Binding-site contacts:
Ligand atom O1A contacts residue ASN272 of chain 5.E at 3.6 Å.
Ligand atom C11 contacts residue THR276 of chain 5.E at 3.4 Å.
Ligand atom C8 contacts residue GLN278 of chain 5.E at 3.7 Å.
Ligand atom O7 contacts residue LEU62 of chain 5.E at 3.3 Å.
Ligand atom C1 contacts residue LYS68 of chain 5.E at 3.8 Å.
Ligand atom N5 contacts residue ASN272 of chain 5.E at 3.2 Å (h-bond).
Ligand atom O9 contacts residue LEU67 of chain 5.E at 3.1 Å.
Ligand atom C9 contacts residue LEU67 of chain 5.E at 4.0 Å (hydrophobic).
Ligand atom C11 contacts residue HIS138 of chain 5.D at 3.5 Å.
Ligand atom C10 contacts residue GLN278 of chain 5.E at 4.0 Å.
Ligand atom C10 contacts residue ASN272 of chain 5.E at 3.9 Å.
Ligand atom O9 contacts residue LYS68 of chain 5.E at 2.9 Å (salt-bridge).
Ligand atom O1B contacts residue SER274 of chain 5.E at 3.3 Å (h-bond).
Ligand atom O8 contacts residue GLN278 of chain 5.E at 3.5 Å (h-bond).
Ligand atom O8 contacts residue LYS68 of chain 5.E at 3.3 Å.
Ligand atom O1A contacts residue THR276 of chain 5.E at 2.6 Å (h-bond).
Ligand atom N5 contacts residue LEU62 of chain 5.E at 3.9 Å.
Ligand atom C11 contacts residue ASN272 of chain 5.E at 3.5 Å.
Ligand atom C11 contacts residue PHE75 of chain 5.A at 3.5 Å (hydrophobic).
Ligand atom C11 contacts residue PHE270 of chain 5.E at 3.9 Å (hydrophobic).
Ligand atom O1A contacts residue LYS68 of chain 5.E at 3.8 Å.
Ligand atom O8 contacts residue THR276 of chain 5.E at 4.0 Å.
Ligand atom C7 contacts residue LEU62 of chain 5.E at 3.8 Å (hydrophobic).
Ligand atom O9 contacts residue GLN278 of chain 5.E at 4.0 Å.
Ligand atom C6 contacts residue ASN272 of chain 5.E at 3.7 Å.
Ligand atom C6 contacts residue LYS68 of chain 5.E at 4.0 Å.
Ligand atom C10 contacts residue LEU62 of chain 5.E at 3.1 Å (hydrophobic).
Ligand atom O8 contacts residue ASN272 of chain 5.E at 3.5 Å (h-bond).
Ligand atom C9 contacts residue LYS68 of chain 5.E at 3.8 Å.
Ligand atom N5 contacts residue GLN278 of chain 5.E at 3.7 Å.
Ligand atom O1B contacts residue LYS68 of chain 5.E at 3.1 Å.
Ligand atom C11 contacts residue LEU62 of chain 5.E at 3.5 Å (hydrophobic).
Ligand atom C7 contacts residue GLN278 of chain 5.E at 3.9 Å.
Ligand atom C11 contacts residue GLN278 of chain 5.E at 3.5 Å.
Ligand atom O10 contacts residue PHE75 of chain 5.A at 3.9 Å.
Ligand atom C1 contacts residue THR276 of chain 5.E at 3.3 Å.
Ligand atom O1B contacts residue THR276 of chain 5.E at 3.4 Å (h-bond).
Ligand atom O10 contacts residue LEU62 of chain 5.E at 2.8 Å.
Ligand atom C11 contacts residue PHE65 of chain 5.E at 3.7 Å (hydrophobic).
Ligand atom C9 contacts residue GLN278 of chain 5.E at 3.3 Å.

Sequence of chain 5.D:
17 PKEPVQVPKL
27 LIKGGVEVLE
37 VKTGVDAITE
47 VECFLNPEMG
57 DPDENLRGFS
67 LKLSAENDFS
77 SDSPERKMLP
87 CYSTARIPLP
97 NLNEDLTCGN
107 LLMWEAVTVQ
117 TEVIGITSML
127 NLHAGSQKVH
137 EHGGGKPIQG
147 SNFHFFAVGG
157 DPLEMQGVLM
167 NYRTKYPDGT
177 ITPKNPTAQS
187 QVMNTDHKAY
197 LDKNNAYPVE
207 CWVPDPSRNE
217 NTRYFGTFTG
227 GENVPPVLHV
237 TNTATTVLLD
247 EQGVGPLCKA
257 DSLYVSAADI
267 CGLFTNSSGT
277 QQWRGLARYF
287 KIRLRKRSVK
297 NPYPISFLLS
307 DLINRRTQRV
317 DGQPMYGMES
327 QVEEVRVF

Sequence of chain 5.A:
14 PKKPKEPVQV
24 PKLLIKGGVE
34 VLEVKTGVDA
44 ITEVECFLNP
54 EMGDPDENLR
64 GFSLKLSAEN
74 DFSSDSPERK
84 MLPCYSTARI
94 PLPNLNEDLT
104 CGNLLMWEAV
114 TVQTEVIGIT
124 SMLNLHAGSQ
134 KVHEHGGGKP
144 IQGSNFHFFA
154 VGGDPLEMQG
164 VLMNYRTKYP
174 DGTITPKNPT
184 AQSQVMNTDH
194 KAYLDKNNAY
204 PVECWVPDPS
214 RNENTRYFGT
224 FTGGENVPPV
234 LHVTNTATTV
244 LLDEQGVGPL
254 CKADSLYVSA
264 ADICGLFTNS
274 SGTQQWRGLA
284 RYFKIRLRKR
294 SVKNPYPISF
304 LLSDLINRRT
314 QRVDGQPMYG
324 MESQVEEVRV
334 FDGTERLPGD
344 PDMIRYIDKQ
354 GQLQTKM

Sequence of chain 5.E:
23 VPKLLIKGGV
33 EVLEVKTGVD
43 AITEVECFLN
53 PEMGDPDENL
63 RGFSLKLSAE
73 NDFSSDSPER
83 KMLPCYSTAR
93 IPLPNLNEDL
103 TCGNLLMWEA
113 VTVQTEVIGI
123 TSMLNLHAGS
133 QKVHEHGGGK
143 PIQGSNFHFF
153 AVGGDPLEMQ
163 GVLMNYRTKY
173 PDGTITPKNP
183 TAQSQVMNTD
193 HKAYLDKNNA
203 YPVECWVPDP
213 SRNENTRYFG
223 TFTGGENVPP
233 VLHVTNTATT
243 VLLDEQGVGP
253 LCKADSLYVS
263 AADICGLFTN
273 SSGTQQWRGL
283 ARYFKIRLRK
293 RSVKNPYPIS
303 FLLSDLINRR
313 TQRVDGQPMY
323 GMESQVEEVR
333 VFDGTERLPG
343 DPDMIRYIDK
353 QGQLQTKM

The protein below binds the small molecule below.
Small molecule (SMILES): CC(=O)N[C@H]1[C@H]([C@H](O)[C@H](O)CO)O[C@@](O[C@H](CO)[C@@H](O)[C@@H]2O[C@@H](C(=O)O)C[C@H](O)[C@H]2NC(C)=O)(C(=O)O)C[C@@H]1O